Binding-site contacts:
Ligand atom C22 contacts residue THR146 of chain 1.F at 3.7 Å.
Ligand atom N19 contacts residue VAL71 of chain 1.F at 3.6 Å.
Ligand atom C10 contacts residue THR169 of chain 1.F at 3.7 Å.
Ligand atom N14 contacts residue THR169 of chain 1.F at 3.6 Å.
Ligand atom C26 contacts residue ILE143 of chain 1.F at 3.7 Å (hydrophobic).
Ligand atom S13 contacts residue GLN124 of chain 1.F at 3.7 Å.
Ligand atom C12 contacts residue SER98 of chain 1.F at 3.2 Å.
Ligand atom O1 contacts residue ARG147 of chain 1.F at 3.3 Å.
Ligand atom C4 contacts residue GLN124 of chain 1.F at 3.3 Å.
Ligand atom C23 contacts residue GLN132 of chain 1.F at 3.2 Å.
Ligand atom C18 contacts residue GLN124 of chain 1.F at 3.7 Å.
Ligand atom O7 contacts residue THR169 of chain 1.F at 3.7 Å.
Ligand atom C8 contacts residue GLN124 of chain 1.F at 3.8 Å.
Ligand atom C18 contacts residue PRO125 of chain 1.F at 3.3 Å (hydrophobic).
Ligand atom C5 contacts residue THR169 of chain 1.F at 3.3 Å.
Ligand atom C4 contacts residue THR169 of chain 1.F at 3.2 Å.
Ligand atom C16 contacts residue GLN124 of chain 1.F at 3.5 Å.
Ligand atom C18 contacts residue VAL71 of chain 1.F at 3.3 Å (hydrophobic).
Ligand atom C22 contacts residue GLN132 of chain 1.F at 3.7 Å.
Ligand atom C21 contacts residue GLN132 of chain 1.F at 3.8 Å.
Ligand atom O7 contacts residue LEU150 of chain 1.F at 3.4 Å.
Ligand atom N14 contacts residue HIS123 of chain 1.F at 3.8 Å.
Ligand atom S13 contacts residue SER98 of chain 1.F at 3.7 Å.
Ligand atom C26 contacts residue THR146 of chain 1.F at 3.8 Å.
Ligand atom C22 contacts residue HIS142 of chain 1.F at 3.5 Å.
Ligand atom C17 contacts residue VAL71 of chain 1.F at 3.6 Å (hydrophobic).
Ligand atom C6 contacts residue ASN151 of chain 1.F at 3.5 Å.
Ligand atom C6 contacts residue LEU150 of chain 1.F at 3.7 Å (hydrophobic).
Ligand atom C4 contacts residue ILE136 of chain 1.L at 3.3 Å (hydrophobic).
Ligand atom N25 contacts residue THR146 of chain 1.F at 3.6 Å.
Ligand atom C11 contacts residue LEU154 of chain 1.F at 3.6 Å (hydrophobic).
Ligand atom N3 contacts residue ILE136 of chain 1.L at 3.2 Å.
Ligand atom C5 contacts residue GLN124 of chain 1.F at 3.8 Å.
Ligand atom N3 contacts residue GLN124 of chain 1.F at 2.7 Å (h-bond).
Ligand atom C12 contacts residue SER101 of chain 1.F at 3.4 Å.
Ligand atom N14 contacts residue GLN124 of chain 1.F at 2.8 Å (h-bond).
Ligand atom C10 contacts residue LEU154 of chain 1.F at 3.5 Å (hydrophobic).
Ligand atom O1 contacts residue LEU150 of chain 1.F at 3.7 Å.
Ligand atom C18 contacts residue LEU126 of chain 1.F at 3.6 Å (hydrophobic).
Ligand atom O7 contacts residue ASN151 of chain 1.F at 3.4 Å (h-bond).

Sequence of chain 1.F:
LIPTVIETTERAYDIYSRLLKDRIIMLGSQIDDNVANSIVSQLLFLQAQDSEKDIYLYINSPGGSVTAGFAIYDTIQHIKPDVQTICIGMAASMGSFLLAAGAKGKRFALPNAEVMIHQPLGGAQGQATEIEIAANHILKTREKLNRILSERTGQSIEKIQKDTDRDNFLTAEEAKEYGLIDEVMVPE

Sequence of chain 1.L:
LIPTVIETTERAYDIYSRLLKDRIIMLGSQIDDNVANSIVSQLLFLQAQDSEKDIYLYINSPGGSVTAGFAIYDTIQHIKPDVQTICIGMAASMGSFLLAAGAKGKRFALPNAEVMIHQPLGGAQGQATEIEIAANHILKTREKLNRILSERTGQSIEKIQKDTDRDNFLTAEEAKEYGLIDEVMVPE

This small molecule binds to this protein.
Small molecule (SMILES): CC(C)n1ncc2cc(C(=O)NCc3coc(-c4cccs4)n3)cnc21